Sequence of chain 1.C:
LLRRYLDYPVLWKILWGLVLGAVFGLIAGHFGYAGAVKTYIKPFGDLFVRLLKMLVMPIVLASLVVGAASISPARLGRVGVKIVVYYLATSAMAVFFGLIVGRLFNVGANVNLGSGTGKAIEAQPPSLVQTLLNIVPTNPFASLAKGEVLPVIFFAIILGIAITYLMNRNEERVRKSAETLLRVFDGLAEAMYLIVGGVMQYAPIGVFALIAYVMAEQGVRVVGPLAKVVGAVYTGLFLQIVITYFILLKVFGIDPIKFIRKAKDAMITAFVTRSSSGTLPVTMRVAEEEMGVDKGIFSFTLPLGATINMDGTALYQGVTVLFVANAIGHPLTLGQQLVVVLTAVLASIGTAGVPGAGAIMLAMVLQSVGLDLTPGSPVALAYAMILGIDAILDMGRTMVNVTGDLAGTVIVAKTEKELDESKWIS

Binding-site contacts:
Ligand atom O3 contacts residue ARG289 of chain 1.A at 4.2 Å.
Ligand atom O49 contacts residue GLY202 of chain 1.A at 4.0 Å.
Ligand atom C22 contacts residue GLY202 of chain 1.A at 3.5 Å.
Ligand atom O6 contacts residue ARG173 of chain 1.C at 3.7 Å.
Ligand atom C43 contacts residue TYR206 of chain 1.A at 3.7 Å (hydrophobic).
Ligand atom O49 contacts residue LEU198 of chain 1.A at 3.6 Å.
Ligand atom C10 contacts residue ARG289 of chain 1.A at 3.9 Å.
Ligand atom O55 contacts residue LEU198 of chain 1.A at 3.5 Å.
Ligand atom O49 contacts residue PEG1 of chain 1.HB at 3.5 Å.
Ligand atom C28 contacts residue GLY202 of chain 1.A at 3.3 Å.
Ligand atom C25 contacts residue GLN205 of chain 1.A at 4.5 Å.
Ligand atom C25 contacts residue GLY202 of chain 1.A at 3.9 Å.
Ligand atom C6 contacts residue GLY201 of chain 1.A at 4.0 Å.
Ligand atom C28 contacts residue PEG1 of chain 1.HB at 3.9 Å.
Ligand atom C22 contacts residue GLN205 of chain 1.A at 4.3 Å.
Ligand atom C7 contacts residue ARG289 of chain 1.A at 4.4 Å.
Ligand atom C34 contacts residue TYR206 of chain 1.A at 4.3 Å (hydrophobic).
Ligand atom C11 contacts residue ARG173 of chain 1.C at 4.3 Å.
Ligand atom C40 contacts residue TYR206 of chain 1.A at 3.4 Å (hydrophobic).
Ligand atom C31 contacts residue GLY202 of chain 1.A at 4.5 Å.
Ligand atom C11 contacts residue GLU293 of chain 1.A at 4.2 Å.
Ligand atom C43 contacts residue LEU51 of chain 1.A at 4.3 Å (hydrophobic).
Ligand atom C18 contacts residue GLN205 of chain 1.A at 3.9 Å.
Ligand atom O16 contacts residue GLY202 of chain 1.A at 3.8 Å.
Ligand atom C34 contacts residue PEG1 of chain 1.HB at 4.1 Å.
Ligand atom C1 contacts residue GLY202 of chain 1.A at 4.5 Å.
Ligand atom C5 contacts residue ARG289 of chain 1.A at 3.5 Å.
Ligand atom O1 contacts residue ARG289 of chain 1.A at 4.0 Å.
Ligand atom O5 contacts residue GLN205 of chain 1.A at 4.4 Å.
Ligand atom C6 contacts residue GLY202 of chain 1.A at 3.9 Å.

Sequence of chain 1.A:
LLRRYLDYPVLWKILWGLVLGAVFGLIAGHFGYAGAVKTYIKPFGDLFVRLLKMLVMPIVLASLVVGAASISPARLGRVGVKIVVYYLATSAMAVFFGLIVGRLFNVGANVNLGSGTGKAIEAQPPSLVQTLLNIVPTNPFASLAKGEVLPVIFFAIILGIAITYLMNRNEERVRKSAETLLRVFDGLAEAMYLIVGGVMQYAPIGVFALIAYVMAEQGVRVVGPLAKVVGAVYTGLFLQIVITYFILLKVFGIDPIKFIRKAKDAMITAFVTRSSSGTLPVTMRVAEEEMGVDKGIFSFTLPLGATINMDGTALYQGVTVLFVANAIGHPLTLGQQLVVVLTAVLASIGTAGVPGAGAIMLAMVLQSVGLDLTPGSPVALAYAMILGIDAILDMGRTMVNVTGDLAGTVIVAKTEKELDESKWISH

A small-molecule ligand and the protein it binds are described below.
Small molecule (SMILES): CCCCCCCCCCO[C@@H]1O[C@H](CO)[C@@H](O[C@H]2O[C@H](CO)[C@@H](O)[C@H](O)[C@H]2O)[C@H](O)[C@H]1O